Binding-site contacts:
Ligand atom C13 contacts residue LEU318 of chain 1.K at 3.3 Å (hydrophobic).
Ligand atom C02 contacts residue THR480 of chain 1.K at 3.5 Å.
Ligand atom C29 contacts residue LEU318 of chain 1.K at 3.0 Å (hydrophobic).
Ligand atom O01 contacts residue ALA477 of chain 1.K at 3.6 Å.
Ligand atom N16 contacts residue ALA447 of chain 1.K at 3.8 Å.
Ligand atom N30 contacts residue LEU318 of chain 1.K at 2.9 Å.
Ligand atom C28 contacts residue LEU318 of chain 1.K at 3.5 Å (hydrophobic).
Ligand atom C17 contacts residue ILE271 of chain 1.K at 3.5 Å (hydrophobic).
Ligand atom C29 contacts residue ALA451 of chain 1.K at 3.6 Å (hydrophobic).
Ligand atom C17 contacts residue ASP270 of chain 1.K at 3.2 Å.
Ligand atom C17 contacts residue ALA447 of chain 1.K at 3.8 Å (hydrophobic).
Ligand atom N14 contacts residue LEU318 of chain 1.K at 3.7 Å.
Ligand atom N31 contacts residue ALA477 of chain 1.K at 2.7 Å (h-bond).
Ligand atom C20 contacts residue LEU274 of chain 1.K at 3.6 Å (hydrophobic).
Ligand atom C22 contacts residue GLY315 of chain 1.K at 3.7 Å.
Ligand atom C05 contacts residue GLY315 of chain 1.K at 3.1 Å.
Ligand atom C04 contacts residue CYS314 of chain 1.K at 3.4 Å (hydrophobic).
Ligand atom C15 contacts residue ALA451 of chain 1.K at 3.5 Å (hydrophobic).
Ligand atom N14 contacts residue ILE448 of chain 1.K at 3.4 Å.
Ligand atom O01 contacts residue THR480 of chain 1.K at 2.9 Å (h-bond).
Ligand atom C02 contacts residue ALA477 of chain 1.K at 3.3 Å (hydrophobic).
Ligand atom C18 contacts residue ILE448 of chain 1.K at 3.7 Å (hydrophobic).
Ligand atom C02 contacts residue GLY476 of chain 1.K at 3.5 Å.
Ligand atom C15 contacts residue LEU318 of chain 1.K at 3.7 Å (hydrophobic).
Ligand atom C23 contacts residue ILE271 of chain 1.K at 3.8 Å (hydrophobic).
Ligand atom C27 contacts residue ARG454 of chain 1.K at 3.6 Å.
Ligand atom C11 contacts residue ASN452 of chain 1.K at 3.3 Å.
Ligand atom C09 contacts residue ASN452 of chain 1.K at 3.8 Å.
Ligand atom C23 contacts residue LEU318 of chain 1.K at 3.7 Å (hydrophobic).
Ligand atom N14 contacts residue ALA451 of chain 1.K at 3.7 Å.
Ligand atom C20 contacts residue ILE448 of chain 1.K at 3.7 Å (hydrophobic).
Ligand atom N31 contacts residue GLY476 of chain 1.K at 3.4 Å.
Ligand atom O26 contacts residue ARG454 of chain 1.K at 3.2 Å (salt-bridge).
Ligand atom C05 contacts residue CYS314 of chain 1.K at 3.1 Å (hydrophobic).
Ligand atom C09 contacts residue THR480 of chain 1.K at 3.5 Å.
Ligand atom C24 contacts residue ALA451 of chain 1.K at 3.4 Å (hydrophobic).
Ligand atom C24 contacts residue LEU318 of chain 1.K at 3.4 Å (hydrophobic).
Ligand atom C19 contacts residue ILE448 of chain 1.K at 3.5 Å (hydrophobic).
Ligand atom N16 contacts residue ILE448 of chain 1.K at 3.5 Å.
Ligand atom C21 contacts residue LEU274 of chain 1.K at 3.8 Å (hydrophobic).

A protein and the small-molecule ligand that binds it are described below.
Small molecule (SMILES): Cc1cc2c(C(N)=O)cccc2n1-c1nc2c(c(NCc3ccccc3)n1)COCC2

Sequence of chain 1.K:
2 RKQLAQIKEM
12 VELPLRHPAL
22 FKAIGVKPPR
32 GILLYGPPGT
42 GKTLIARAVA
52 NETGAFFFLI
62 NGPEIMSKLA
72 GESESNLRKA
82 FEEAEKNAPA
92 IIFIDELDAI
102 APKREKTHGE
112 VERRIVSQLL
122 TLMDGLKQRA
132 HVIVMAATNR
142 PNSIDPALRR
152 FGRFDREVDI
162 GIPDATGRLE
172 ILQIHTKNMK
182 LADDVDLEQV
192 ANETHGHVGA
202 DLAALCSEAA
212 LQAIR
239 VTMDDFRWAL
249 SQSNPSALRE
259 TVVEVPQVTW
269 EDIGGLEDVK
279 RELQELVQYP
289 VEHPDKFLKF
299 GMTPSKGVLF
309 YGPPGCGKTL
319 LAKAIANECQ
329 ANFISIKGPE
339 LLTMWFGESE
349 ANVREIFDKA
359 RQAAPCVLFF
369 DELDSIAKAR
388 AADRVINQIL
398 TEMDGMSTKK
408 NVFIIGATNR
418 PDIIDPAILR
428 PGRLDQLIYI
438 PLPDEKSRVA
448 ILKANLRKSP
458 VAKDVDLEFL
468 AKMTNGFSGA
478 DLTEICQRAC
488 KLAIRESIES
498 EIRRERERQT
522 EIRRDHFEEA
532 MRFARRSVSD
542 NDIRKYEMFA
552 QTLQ